Binding-site contacts:
Ligand atom O5 contacts residue ASN179 of chain 1.A at 2.3 Å (h-bond).
Ligand atom C1 contacts residue GLU200 of chain 1.A at 4.0 Å.
Ligand atom O7 contacts residue ASN179 of chain 1.A at 3.7 Å.
Ligand atom C7 contacts residue VAL307 of chain 1.A at 4.3 Å (hydrophobic).
Ligand atom C2 contacts residue ASN179 of chain 1.A at 2.5 Å.
Ligand atom O5 contacts residue GLU200 of chain 1.A at 3.1 Å (salt-bridge).
Ligand atom C5 contacts residue ASN179 of chain 1.A at 3.6 Å.
Ligand atom O6 contacts residue TYR198 of chain 1.A at 3.1 Å.
Ligand atom C7 contacts residue ASN179 of chain 1.A at 3.5 Å.
Ligand atom O6 contacts residue GLU200 of chain 1.A at 3.5 Å (salt-bridge).
Ligand atom N2 contacts residue VAL307 of chain 1.A at 4.3 Å.
Ligand atom C6 contacts residue THR181 of chain 1.A at 4.5 Å.
Ligand atom C3 contacts residue ASN179 of chain 1.A at 3.8 Å.
Ligand atom N2 contacts residue ASN179 of chain 1.A at 3.0 Å (h-bond).
Ligand atom C5 contacts residue GLU200 of chain 1.A at 4.1 Å.
Ligand atom C1 contacts residue ASN179 of chain 1.A at 1.4 Å.
Ligand atom C6 contacts residue TYR198 of chain 1.A at 4.1 Å (hydrophobic).
Ligand atom C1 contacts residue THR181 of chain 1.A at 4.1 Å.
Ligand atom O5 contacts residue THR181 of chain 1.A at 3.9 Å.
Ligand atom C8 contacts residue VAL307 of chain 1.A at 3.7 Å (hydrophobic).
Ligand atom C5 contacts residue THR181 of chain 1.A at 4.1 Å.
Ligand atom O6 contacts residue THR181 of chain 1.A at 3.7 Å.
Ligand atom C6 contacts residue GLU200 of chain 1.A at 3.9 Å.
Ligand atom C1 contacts residue ASN305 of chain 1.A at 4.2 Å.
Ligand atom C4 contacts residue ASN179 of chain 1.A at 4.2 Å.

Sequence of chain 1.A:
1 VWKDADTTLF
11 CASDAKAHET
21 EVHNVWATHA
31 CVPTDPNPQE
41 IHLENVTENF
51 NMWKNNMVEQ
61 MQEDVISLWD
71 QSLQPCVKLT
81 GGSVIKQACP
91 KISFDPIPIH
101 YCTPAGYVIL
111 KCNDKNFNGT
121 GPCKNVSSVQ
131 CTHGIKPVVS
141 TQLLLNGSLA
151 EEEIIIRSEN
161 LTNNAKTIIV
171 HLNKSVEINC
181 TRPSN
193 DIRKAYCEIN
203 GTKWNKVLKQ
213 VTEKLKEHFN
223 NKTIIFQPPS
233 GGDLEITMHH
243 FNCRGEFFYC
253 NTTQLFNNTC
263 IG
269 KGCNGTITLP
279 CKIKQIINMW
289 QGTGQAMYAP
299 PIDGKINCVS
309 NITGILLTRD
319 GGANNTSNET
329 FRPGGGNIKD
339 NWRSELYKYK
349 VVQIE

The small molecule below binds the protein below.
Small molecule (SMILES): CC(=O)N[C@@H]1[C@@H](O)[C@H](O)[C@@H](CO)O[C@H]1O